This small molecule binds to this protein.
Small molecule (SMILES): CC(=O)N[C@@H]1[C@@H](O)[C@H](O)[C@@H](CO)O[C@H]1O

Binding-site contacts:
Ligand atom N2 contacts residue ASN179 of chain 1.B at 2.9 Å (h-bond).
Ligand atom O7 contacts residue ASN179 of chain 1.B at 4.0 Å.
Ligand atom C6 contacts residue ARG96 of chain 1.B at 3.7 Å.
Ligand atom O6 contacts residue GLY15 of chain 1.B at 4.2 Å.
Ligand atom C1 contacts residue ASN179 of chain 1.B at 1.4 Å.
Ligand atom C6 contacts residue ASN179 of chain 1.B at 4.2 Å.
Ligand atom C4 contacts residue ASN179 of chain 1.B at 4.1 Å.
Ligand atom C7 contacts residue ASN179 of chain 1.B at 3.7 Å.
Ligand atom C5 contacts residue ASN179 of chain 1.B at 3.6 Å.
Ligand atom O6 contacts residue ARG96 of chain 1.B at 4.1 Å.
Ligand atom O7 contacts residue PHE170 of chain 1.B at 3.4 Å.
Ligand atom C2 contacts residue ASN179 of chain 1.B at 2.4 Å.
Ligand atom C8 contacts residue TYR137 of chain 1.B at 4.4 Å (hydrophobic).
Ligand atom C8 contacts residue PHE170 of chain 1.B at 3.3 Å (hydrophobic).
Ligand atom O6 contacts residue ASN179 of chain 1.B at 3.7 Å.
Ligand atom C7 contacts residue PHE170 of chain 1.B at 3.3 Å (hydrophobic).
Ligand atom N2 contacts residue PHE170 of chain 1.B at 4.0 Å.
Ligand atom O7 contacts residue LEU177 of chain 1.B at 4.2 Å.
Ligand atom C3 contacts residue ASN179 of chain 1.B at 3.8 Å.
Ligand atom O5 contacts residue ASN179 of chain 1.B at 2.3 Å (h-bond).

Sequence of chain 1.B:
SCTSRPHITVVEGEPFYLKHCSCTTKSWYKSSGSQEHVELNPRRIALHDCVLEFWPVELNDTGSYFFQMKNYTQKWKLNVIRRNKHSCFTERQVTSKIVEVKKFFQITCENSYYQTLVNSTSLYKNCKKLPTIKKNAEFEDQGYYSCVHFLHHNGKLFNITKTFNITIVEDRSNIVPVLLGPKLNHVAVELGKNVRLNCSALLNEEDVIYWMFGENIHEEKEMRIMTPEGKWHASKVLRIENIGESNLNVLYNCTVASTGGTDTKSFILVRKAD